Binding-site contacts:
Ligand atom O1 contacts residue GLY150 of chain 1.A at 2.9 Å (h-bond).
Ligand atom C5 contacts residue GLY118 of chain 2.A at 3.9 Å.
Ligand atom C5 contacts residue THR11 of chain 2.A at 4.0 Å.
Ligand atom C9 contacts residue LEU149 of chain 1.A at 4.1 Å (hydrophobic).
Ligand atom O contacts residue LYS37 of chain 2.A at 3.1 Å (salt-bridge).
Ligand atom O2 contacts residue GLY150 of chain 1.A at 3.4 Å (h-bond).
Ligand atom C7 contacts residue GLY118 of chain 2.A at 3.9 Å.
Ligand atom C1 contacts residue GLY150 of chain 1.A at 3.5 Å.
Ligand atom O2 contacts residue ASN153 of chain 1.A at 3.0 Å (h-bond).
Ligand atom C7 contacts residue THR11 of chain 2.A at 3.9 Å.
Ligand atom C7 contacts residue SER41 of chain 2.A at 3.9 Å.
Ligand atom C2 contacts residue TYR187 of chain 1.A at 3.5 Å (hydrophobic).
Ligand atom N7 contacts residue SER41 of chain 2.A at 3.1 Å (h-bond).
Ligand atom C1 contacts residue TYR187 of chain 1.A at 3.5 Å (hydrophobic).
Ligand atom O2 contacts residue ILE152 of chain 1.A at 3.4 Å (h-bond).
Ligand atom N8 contacts residue THR11 of chain 2.A at 3.6 Å.
Ligand atom OXT contacts residue SER41 of chain 2.A at 3.1 Å (h-bond).
Ligand atom C1 contacts residue ASN153 of chain 1.A at 4.0 Å.
Ligand atom OXT contacts residue LYS37 of chain 2.A at 3.3 Å.
Ligand atom N8 contacts residue GLU12 of chain 2.A at 3.7 Å.
Ligand atom O1 contacts residue TYR187 of chain 1.A at 2.6 Å (h-bond).
Ligand atom C4 contacts residue SER81 of chain 2.A at 3.9 Å.
Ligand atom C1 contacts residue ILE152 of chain 1.A at 3.7 Å (hydrophobic).
Ligand atom C6 contacts residue SER41 of chain 2.A at 3.7 Å.
Ligand atom O2 contacts residue CYS151 of chain 1.A at 4.1 Å.
Ligand atom C9 contacts residue SER41 of chain 2.A at 3.6 Å.
Ligand atom C3 contacts residue TYR187 of chain 1.A at 3.7 Å (hydrophobic).
Ligand atom C6 contacts residue THR80 of chain 2.A at 3.9 Å.
Ligand atom C3 contacts residue GLY150 of chain 1.A at 3.8 Å.
Ligand atom O contacts residue GLY118 of chain 2.A at 3.5 Å (h-bond).
Ligand atom C9 contacts residue PRO79 of chain 2.A at 3.7 Å (hydrophobic).
Ligand atom OXT contacts residue ALA117 of chain 2.A at 4.0 Å.
Ligand atom OXT contacts residue ALA40 of chain 2.A at 3.5 Å.
Ligand atom O contacts residue ALA117 of chain 2.A at 3.3 Å.
Ligand atom C contacts residue LYS37 of chain 2.A at 3.7 Å.
Ligand atom C contacts residue ALA117 of chain 2.A at 3.7 Å (hydrophobic).
Ligand atom O1 contacts residue ILE152 of chain 1.A at 3.2 Å (h-bond).
Ligand atom C8 contacts residue THR11 of chain 2.A at 3.5 Å.
Ligand atom C contacts residue SER41 of chain 2.A at 3.9 Å.
Ligand atom O1 contacts residue CYS151 of chain 1.A at 3.4 Å (h-bond).

Sequence of chain 2.A:
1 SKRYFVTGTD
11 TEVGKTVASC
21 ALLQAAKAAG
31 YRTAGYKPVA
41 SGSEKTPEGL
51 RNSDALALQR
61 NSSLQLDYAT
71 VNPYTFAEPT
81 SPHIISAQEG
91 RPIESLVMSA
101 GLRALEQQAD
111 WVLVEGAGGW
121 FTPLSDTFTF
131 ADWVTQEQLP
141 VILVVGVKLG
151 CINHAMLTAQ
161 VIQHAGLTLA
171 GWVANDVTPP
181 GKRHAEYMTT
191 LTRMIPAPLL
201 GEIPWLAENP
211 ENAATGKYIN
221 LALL

Sequence of chain 1.A:
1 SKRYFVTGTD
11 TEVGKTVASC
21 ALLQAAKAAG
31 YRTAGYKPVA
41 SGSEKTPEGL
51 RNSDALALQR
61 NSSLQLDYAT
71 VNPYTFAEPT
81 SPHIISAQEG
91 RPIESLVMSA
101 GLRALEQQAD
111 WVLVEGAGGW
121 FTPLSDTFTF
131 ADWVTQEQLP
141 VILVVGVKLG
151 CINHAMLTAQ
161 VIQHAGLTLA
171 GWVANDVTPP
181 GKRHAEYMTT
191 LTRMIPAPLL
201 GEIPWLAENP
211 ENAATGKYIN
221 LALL

A protein and the small-molecule ligand that binds it are described below.
Small molecule (SMILES): C[C@H](N)[C@@H](CCCCCC(=O)O)NC(=O)O